This protein binds this small molecule.
Small molecule (SMILES): CC(=O)N[C@H]1[C@H](O[C@H]2[C@H](O)[C@@H](NC(C)=O)CO[C@@H]2CO)O[C@H](CO)[C@@H](O[C@@H]2O[C@H](CO)[C@@H](O)[C@H](O)[C@@H]2O)[C@@H]1O

Sequence of chain 1.D:
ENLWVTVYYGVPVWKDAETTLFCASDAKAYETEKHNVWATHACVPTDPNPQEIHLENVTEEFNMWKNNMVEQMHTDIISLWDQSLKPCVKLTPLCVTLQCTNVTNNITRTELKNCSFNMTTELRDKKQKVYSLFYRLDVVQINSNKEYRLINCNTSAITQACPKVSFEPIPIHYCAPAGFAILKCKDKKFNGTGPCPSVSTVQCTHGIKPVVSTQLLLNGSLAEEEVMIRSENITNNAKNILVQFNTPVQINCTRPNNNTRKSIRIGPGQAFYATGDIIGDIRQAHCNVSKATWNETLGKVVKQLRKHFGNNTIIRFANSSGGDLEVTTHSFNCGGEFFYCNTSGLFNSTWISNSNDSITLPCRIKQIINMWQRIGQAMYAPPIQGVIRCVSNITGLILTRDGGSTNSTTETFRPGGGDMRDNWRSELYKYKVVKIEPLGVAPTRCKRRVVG

Binding-site contacts:
Ligand atom C7 contacts residue ASN204 of chain 1.D at 3.2 Å.
Ligand atom N2 contacts residue ASN204 of chain 1.D at 2.9 Å (h-bond).
Ligand atom C8 contacts residue ASN204 of chain 1.D at 3.9 Å.
Ligand atom C1 contacts residue ASN204 of chain 1.D at 1.4 Å.
Ligand atom C7 contacts residue THR206 of chain 1.D at 3.3 Å.
Ligand atom O6 contacts residue ILE247 of chain 1.D at 4.5 Å.
Ligand atom C2 contacts residue ASN204 of chain 1.D at 2.5 Å.
Ligand atom O7 contacts residue ASN204 of chain 1.D at 2.7 Å.
Ligand atom O7 contacts residue GLY205 of chain 1.D at 1.4 Å.
Ligand atom O7 contacts residue THR206 of chain 1.D at 2.8 Å (h-bond).
Ligand atom C1 contacts residue GLY205 of chain 1.D at 4.5 Å.
Ligand atom C4 contacts residue ASN204 of chain 1.D at 4.3 Å.
Ligand atom C3 contacts residue ASN204 of chain 1.D at 3.8 Å.
Ligand atom O6 contacts residue NAG1 of chain 1.N at 3.4 Å.
Ligand atom C5 contacts residue ASN204 of chain 1.D at 3.7 Å.
Ligand atom O4 contacts residue NAG1 of chain 1.N at 4.1 Å.
Ligand atom C8 contacts residue THR206 of chain 1.D at 3.0 Å.
Ligand atom N2 contacts residue GLY205 of chain 1.D at 3.6 Å.
Ligand atom O6 contacts residue ASN204 of chain 1.D at 4.3 Å.
Ligand atom C6 contacts residue NAG1 of chain 1.N at 3.6 Å.
Ligand atom C7 contacts residue GLY205 of chain 1.D at 2.6 Å.
Ligand atom C8 contacts residue GLY205 of chain 1.D at 3.4 Å.
Ligand atom C4 contacts residue NAG1 of chain 1.N at 4.5 Å.
Ligand atom O5 contacts residue ASN204 of chain 1.D at 2.4 Å (h-bond).
Ligand atom C5 contacts residue NAG1 of chain 1.N at 3.6 Å.